Sequence of chain 29.A:
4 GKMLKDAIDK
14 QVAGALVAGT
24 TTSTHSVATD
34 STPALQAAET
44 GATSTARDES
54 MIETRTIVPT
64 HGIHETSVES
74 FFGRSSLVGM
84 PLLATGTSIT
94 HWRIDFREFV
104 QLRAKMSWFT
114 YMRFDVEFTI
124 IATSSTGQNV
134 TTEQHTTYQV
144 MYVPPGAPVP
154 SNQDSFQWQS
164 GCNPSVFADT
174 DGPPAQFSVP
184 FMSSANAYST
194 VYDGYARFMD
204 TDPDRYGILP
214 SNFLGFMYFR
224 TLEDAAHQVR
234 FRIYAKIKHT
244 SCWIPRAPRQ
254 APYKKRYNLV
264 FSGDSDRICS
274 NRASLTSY

Binding-site contacts:
Ligand atom N6 contacts residue TRP38 of chain 14.B at 4.0 Å.
Ligand atom O2' contacts residue TRP38 of chain 14.B at 4.2 Å.
Ligand atom N7 contacts residue TRP38 of chain 14.B at 4.2 Å.
Ligand atom C6 contacts residue TRP38 of chain 14.B at 3.6 Å (hydrophobic).
Ligand atom N3 contacts residue TRP38 of chain 14.B at 3.2 Å.
Ligand atom C5 contacts residue TRP38 of chain 14.B at 3.7 Å (hydrophobic).
Ligand atom C1' contacts residue TRP38 of chain 14.B at 4.0 Å (hydrophobic).
Ligand atom N6 contacts residue VAL30 of chain 29.A at 4.3 Å.
Ligand atom C8 contacts residue TRP38 of chain 14.B at 4.3 Å (hydrophobic).
Ligand atom O2' contacts residue HIS28 of chain 29.A at 3.2 Å (h-bond).
Ligand atom N1 contacts residue TRP38 of chain 14.B at 3.3 Å.
Ligand atom C4 contacts residue TRP38 of chain 14.B at 3.5 Å (hydrophobic).
Ligand atom C2 contacts residue TRP38 of chain 14.B at 3.1 Å (hydrophobic).
Ligand atom N9 contacts residue TRP38 of chain 14.B at 3.7 Å.

A small-molecule ligand and the protein it binds are described below.
Small molecule (SMILES): Nc1ncnc2c1ncn2[C@@H]1O[C@H](COP(=O)=O)[C@@H](O[P](=O)(O)OC[C@H]2O[C@@H](n3ccc(=O)[nH]c3=O)[C@H](O)[C@@H]2O)[C@H]1O

Sequence of chain 14.B:
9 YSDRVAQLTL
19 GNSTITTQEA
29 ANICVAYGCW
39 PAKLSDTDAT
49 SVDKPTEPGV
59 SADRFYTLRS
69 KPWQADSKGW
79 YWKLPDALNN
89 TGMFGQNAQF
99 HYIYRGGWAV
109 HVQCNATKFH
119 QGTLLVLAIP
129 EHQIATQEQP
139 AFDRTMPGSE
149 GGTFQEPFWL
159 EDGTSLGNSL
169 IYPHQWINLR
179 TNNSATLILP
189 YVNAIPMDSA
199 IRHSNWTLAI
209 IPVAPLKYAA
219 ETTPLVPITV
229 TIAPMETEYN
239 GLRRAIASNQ